Sequence of chain 1.E:
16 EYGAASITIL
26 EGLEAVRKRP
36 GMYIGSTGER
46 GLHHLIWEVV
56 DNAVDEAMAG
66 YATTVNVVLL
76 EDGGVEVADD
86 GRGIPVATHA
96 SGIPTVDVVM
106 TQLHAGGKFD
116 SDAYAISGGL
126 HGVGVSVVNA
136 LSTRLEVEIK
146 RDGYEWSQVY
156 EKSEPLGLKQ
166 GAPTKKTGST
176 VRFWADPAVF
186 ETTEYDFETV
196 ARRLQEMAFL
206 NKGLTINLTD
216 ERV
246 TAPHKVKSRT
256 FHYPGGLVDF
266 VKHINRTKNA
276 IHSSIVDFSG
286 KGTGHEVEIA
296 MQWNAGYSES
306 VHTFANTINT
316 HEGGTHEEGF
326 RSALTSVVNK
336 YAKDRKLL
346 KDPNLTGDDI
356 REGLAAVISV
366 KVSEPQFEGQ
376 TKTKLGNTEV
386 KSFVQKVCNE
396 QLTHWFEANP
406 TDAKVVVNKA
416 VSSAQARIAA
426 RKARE

Sequence of chain 1.F:
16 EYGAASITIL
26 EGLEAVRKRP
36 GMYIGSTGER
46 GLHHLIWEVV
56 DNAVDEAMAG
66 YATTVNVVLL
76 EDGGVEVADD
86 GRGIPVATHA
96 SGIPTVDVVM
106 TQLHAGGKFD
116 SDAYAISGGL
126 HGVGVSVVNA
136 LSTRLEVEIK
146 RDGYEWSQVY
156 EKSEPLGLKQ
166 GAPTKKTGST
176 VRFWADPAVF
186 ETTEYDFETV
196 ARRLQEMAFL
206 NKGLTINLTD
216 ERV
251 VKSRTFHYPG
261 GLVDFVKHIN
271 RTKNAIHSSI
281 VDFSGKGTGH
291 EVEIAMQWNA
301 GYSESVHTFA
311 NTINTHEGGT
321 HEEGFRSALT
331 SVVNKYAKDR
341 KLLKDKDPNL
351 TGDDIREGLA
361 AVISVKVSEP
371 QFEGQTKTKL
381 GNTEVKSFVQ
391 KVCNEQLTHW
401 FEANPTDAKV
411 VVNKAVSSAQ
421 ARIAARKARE

Binding-site contacts:
Ligand atom O2B contacts residue LYS113 of chain 1.F at 3.0 Å (salt-bridge).
Ligand atom C5' contacts residue ALA110 of chain 1.F at 3.4 Å (hydrophobic).
Ligand atom N3B contacts residue HIS126 of chain 1.F at 3.3 Å (h-bond).
Ligand atom O3' contacts residue LYS113 of chain 1.F at 3.3 Å.
Ligand atom N6 contacts residue ASP84 of chain 1.F at 3.2 Å (salt-bridge).
Ligand atom O3G contacts residue HIS126 of chain 1.F at 3.3 Å.
Ligand atom N3B contacts residue GLY127 of chain 1.F at 3.1 Å (h-bond).
Ligand atom O3G contacts residue VAL128 of chain 1.F at 2.8 Å (h-bond).
Ligand atom N3 contacts residue TYR119 of chain 1.F at 3.0 Å (h-bond).
Ligand atom N3B contacts residue LEU125 of chain 1.F at 3.0 Å (h-bond).
Ligand atom O3G contacts residue GLY127 of chain 1.F at 3.1 Å (h-bond).
Ligand atom O3G contacts residue GLY129 of chain 1.F at 2.8 Å (h-bond).
Ligand atom O4' contacts residue VAL104 of chain 1.F at 3.1 Å.
Ligand atom O2A contacts residue ASN57 of chain 1.F at 3.1 Å (h-bond).
Ligand atom O1B contacts residue LYS113 of chain 1.F at 3.1 Å.
Ligand atom N7 contacts residue ASN57 of chain 1.F at 3.1 Å (h-bond).
Ligand atom O2' contacts residue TYR17 of chain 1.E at 2.7 Å (h-bond).
Ligand atom N3 contacts residue TYR17 of chain 1.E at 2.8 Å (h-bond).
Ligand atom C8 contacts residue ASN57 of chain 1.F at 3.3 Å.
Ligand atom O3G contacts residue GLN375 of chain 1.F at 3.0 Å (h-bond).
Ligand atom O3A contacts residue VAL128 of chain 1.F at 3.3 Å (h-bond).
Ligand atom O2A contacts residue MG1 of chain 1.EA at 2.5 Å.
Ligand atom O2G contacts residue MG1 of chain 1.EA at 2.5 Å.
Ligand atom O1G contacts residue LEU125 of chain 1.F at 2.8 Å (h-bond).
Ligand atom O2' contacts residue ILE22 of chain 1.E at 3.1 Å.
Ligand atom O3A contacts residue GLY127 of chain 1.F at 3.2 Å.
Ligand atom O1G contacts residue LYS377 of chain 1.F at 2.7 Å (salt-bridge).
Ligand atom C2' contacts residue TYR17 of chain 1.E at 3.3 Å (hydrophobic).
Ligand atom O1A contacts residue VAL130 of chain 1.F at 3.3 Å (h-bond).
Ligand atom C2 contacts residue TYR119 of chain 1.F at 3.4 Å (hydrophobic).
Ligand atom O2B contacts residue MG1 of chain 1.EA at 2.5 Å.
Ligand atom O2B contacts residue ASN57 of chain 1.F at 3.3 Å (h-bond).
Ligand atom O3' contacts residue GLY112 of chain 1.F at 3.1 Å (h-bond).
Ligand atom O2G contacts residue GLU53 of chain 1.F at 3.0 Å (salt-bridge).
Ligand atom C2 contacts residue GLU61 of chain 1.F at 3.2 Å.
Ligand atom O2A contacts residue VAL130 of chain 1.F at 3.1 Å (h-bond).
Ligand atom O1G contacts residue HIS126 of chain 1.F at 3.0 Å (h-bond).
Ligand atom C1' contacts residue TYR17 of chain 1.E at 3.4 Å (hydrophobic).
Ligand atom O2A contacts residue GLY129 of chain 1.F at 3.4 Å.
Ligand atom O2G contacts residue GLY129 of chain 1.F at 3.3 Å.

The small molecule below binds the protein below.
Small molecule (SMILES): Nc1ncnc2c1ncn2[C@@H]1O[C@H](CO[P](=O)(O)O[P](=O)(O)NP(=O)(O)O)[C@@H](O)[C@H]1O